The small molecule below binds the protein below.
Small molecule (SMILES): C[N+](C)(C)CC(=O)N/N=C/c1ccccn1

Binding-site contacts:
Ligand atom N08 contacts residue ZN1 of chain 1.W at 2.9 Å.
Ligand atom N08 contacts residue GLY116 of chain 1.A at 3.8 Å.
Ligand atom N09 contacts residue GLY116 of chain 1.A at 3.6 Å.
Ligand atom O07 contacts residue THR120 of chain 1.A at 3.9 Å.
Ligand atom C06 contacts residue LWL1 of chain 1.Y at 4.0 Å.
Ligand atom C11 contacts residue GLY117 of chain 1.A at 3.4 Å.
Ligand atom C06 contacts residue THR120 of chain 1.A at 3.6 Å.
Ligand atom C13 contacts residue VAL288 of chain 1.A at 4.1 Å (hydrophobic).
Ligand atom C04 contacts residue ASP70 of chain 1.A at 3.5 Å.
Ligand atom C05 contacts residue THR120 of chain 1.A at 3.5 Å.
Ligand atom N16 contacts residue LWL1 of chain 1.Y at 3.1 Å (h-bond).
Ligand atom C15 contacts residue SER198 of chain 1.A at 3.5 Å.
Ligand atom C12 contacts residue GLY117 of chain 1.A at 3.8 Å.
Ligand atom C15 contacts residue PHE329 of chain 1.A at 3.9 Å (hydrophobic).
Ligand atom C11 contacts residue ZN1 of chain 1.W at 2.9 Å.
Ligand atom N16 contacts residue GLY117 of chain 1.A at 3.8 Å.
Ligand atom C14 contacts residue TRP231 of chain 1.A at 3.8 Å (hydrophobic).
Ligand atom C13 contacts residue LEU286 of chain 1.A at 3.5 Å (hydrophobic).
Ligand atom N08 contacts residue THR120 of chain 1.A at 4.2 Å.
Ligand atom C11 contacts residue LWL1 of chain 1.Y at 4.1 Å.
Ligand atom C15 contacts residue LWL1 of chain 1.Y at 3.7 Å.
Ligand atom N09 contacts residue GLY117 of chain 1.A at 3.7 Å.
Ligand atom O07 contacts residue ZN1 of chain 1.W at 2.3 Å.
Ligand atom C10 contacts residue ZN1 of chain 1.W at 2.7 Å.
Ligand atom N09 contacts residue LWL1 of chain 1.Y at 3.4 Å (h-bond).
Ligand atom C03 contacts residue ASP70 of chain 1.A at 3.6 Å.
Ligand atom C13 contacts residue TRP231 of chain 1.A at 3.6 Å (hydrophobic).
Ligand atom N09 contacts residue ZN1 of chain 1.W at 2.0 Å.
Ligand atom N16 contacts residue PHE329 of chain 1.A at 4.1 Å.
Ligand atom C12 contacts residue LEU286 of chain 1.A at 3.6 Å (hydrophobic).
Ligand atom C15 contacts residue ZN1 of chain 1.W at 3.5 Å.
Ligand atom C06 contacts residue ZN1 of chain 1.W at 2.9 Å.
Ligand atom C14 contacts residue LEU286 of chain 1.A at 3.7 Å (hydrophobic).
Ligand atom C10 contacts residue GLY117 of chain 1.A at 3.6 Å.
Ligand atom C14 contacts residue PHE398 of chain 1.A at 3.9 Å (hydrophobic).
Ligand atom O07 contacts residue LWL1 of chain 1.Y at 3.1 Å (h-bond).
Ligand atom C12 contacts residue VAL288 of chain 1.A at 3.8 Å (hydrophobic).
Ligand atom C14 contacts residue SER198 of chain 1.A at 4.2 Å.
Ligand atom N16 contacts residue ZN1 of chain 1.W at 2.3 Å.
Ligand atom C03 contacts residue ILE69 of chain 1.A at 4.2 Å (hydrophobic).

Sequence of chain 1.A:
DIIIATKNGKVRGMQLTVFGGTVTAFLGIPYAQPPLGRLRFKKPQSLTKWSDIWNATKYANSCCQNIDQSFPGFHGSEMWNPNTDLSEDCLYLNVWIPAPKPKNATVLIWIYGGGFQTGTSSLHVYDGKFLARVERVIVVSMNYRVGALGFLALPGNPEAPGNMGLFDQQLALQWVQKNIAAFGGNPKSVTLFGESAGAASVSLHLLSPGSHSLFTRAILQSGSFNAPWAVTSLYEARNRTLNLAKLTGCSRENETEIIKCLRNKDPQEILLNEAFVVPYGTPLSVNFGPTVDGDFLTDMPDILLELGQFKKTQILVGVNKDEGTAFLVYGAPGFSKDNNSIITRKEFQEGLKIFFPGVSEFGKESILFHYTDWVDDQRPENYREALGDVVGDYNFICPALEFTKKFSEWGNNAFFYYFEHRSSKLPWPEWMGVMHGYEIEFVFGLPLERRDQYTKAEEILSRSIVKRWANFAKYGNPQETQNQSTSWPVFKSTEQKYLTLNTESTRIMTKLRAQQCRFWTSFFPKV